Binding-site contacts:
Ligand atom C14 contacts residue LEU105 of chain 2.A at 4.0 Å (hydrophobic).
Ligand atom CL contacts residue ASP102 of chain 2.A at 3.9 Å.
Ligand atom C03 contacts residue ILE148 of chain 2.A at 3.6 Å (hydrophobic).
Ligand atom O04 contacts residue ILE148 of chain 2.A at 3.9 Å.
Ligand atom N15 contacts residue TYR133 of chain 2.A at 3.0 Å (h-bond).
Ligand atom C02 contacts residue ILE148 of chain 2.A at 3.7 Å (hydrophobic).
Ligand atom C12 contacts residue TYR133 of chain 2.A at 4.3 Å (hydrophobic).
Ligand atom C01 contacts residue ASP144 of chain 2.A at 3.7 Å.
Ligand atom C13 contacts residue LEU105 of chain 2.A at 4.3 Å (hydrophobic).
Ligand atom C05 contacts residue ILE148 of chain 2.A at 4.2 Å (hydrophobic).
Ligand atom CL contacts residue LEU136 of chain 2.A at 3.5 Å.
Ligand atom C12 contacts residue LEU105 of chain 2.A at 4.2 Å (hydrophobic).
Ligand atom N16 contacts residue LEU105 of chain 2.A at 3.7 Å.
Ligand atom C05 contacts residue LEU136 of chain 2.A at 4.5 Å (hydrophobic).
Ligand atom C03 contacts residue ARG147 of chain 2.A at 4.1 Å.
Ligand atom N15 contacts residue LEU105 of chain 2.A at 4.3 Å.
Ligand atom C13 contacts residue ASP102 of chain 2.A at 3.4 Å.
Ligand atom C14 contacts residue ASP102 of chain 2.A at 3.7 Å.
Ligand atom C12 contacts residue ASP102 of chain 2.A at 3.9 Å.
Ligand atom C08 contacts residue LEU136 of chain 2.A at 3.6 Å (hydrophobic).
Ligand atom C07 contacts residue LEU136 of chain 2.A at 4.1 Å (hydrophobic).
Ligand atom C06 contacts residue LEU136 of chain 2.A at 4.5 Å (hydrophobic).
Ligand atom S11 contacts residue TYR133 of chain 2.A at 4.0 Å.
Ligand atom C06 contacts residue ILE148 of chain 2.A at 3.9 Å (hydrophobic).
Ligand atom C13 contacts residue LEU136 of chain 2.A at 4.0 Å (hydrophobic).
Ligand atom C03 contacts residue ASP144 of chain 2.A at 4.0 Å.
Ligand atom N16 contacts residue ASP102 of chain 2.A at 2.8 Å (salt-bridge).
Ligand atom C14 contacts residue TYR133 of chain 2.A at 4.0 Å (hydrophobic).
Ligand atom C10 contacts residue LEU136 of chain 2.A at 4.1 Å (hydrophobic).
Ligand atom C09 contacts residue LEU136 of chain 2.A at 3.6 Å (hydrophobic).
Ligand atom C02 contacts residue ASP144 of chain 2.A at 4.2 Å.
Ligand atom CL contacts residue GLN98 of chain 2.A at 3.2 Å.

Sequence of chain 2.A:
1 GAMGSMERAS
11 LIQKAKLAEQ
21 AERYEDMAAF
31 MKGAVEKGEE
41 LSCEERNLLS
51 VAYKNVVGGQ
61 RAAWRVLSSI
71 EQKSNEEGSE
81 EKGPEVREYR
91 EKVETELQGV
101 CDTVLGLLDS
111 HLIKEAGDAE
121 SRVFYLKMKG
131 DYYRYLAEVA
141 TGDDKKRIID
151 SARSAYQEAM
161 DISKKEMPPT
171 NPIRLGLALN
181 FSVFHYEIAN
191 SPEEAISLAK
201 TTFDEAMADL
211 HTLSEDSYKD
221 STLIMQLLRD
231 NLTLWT

This protein binds this small molecule.
Small molecule (SMILES): [H]/N=C(\N)c1cc2c(Cl)ccc(OC(C)C)c2s1